Sequence of chain 1.A:
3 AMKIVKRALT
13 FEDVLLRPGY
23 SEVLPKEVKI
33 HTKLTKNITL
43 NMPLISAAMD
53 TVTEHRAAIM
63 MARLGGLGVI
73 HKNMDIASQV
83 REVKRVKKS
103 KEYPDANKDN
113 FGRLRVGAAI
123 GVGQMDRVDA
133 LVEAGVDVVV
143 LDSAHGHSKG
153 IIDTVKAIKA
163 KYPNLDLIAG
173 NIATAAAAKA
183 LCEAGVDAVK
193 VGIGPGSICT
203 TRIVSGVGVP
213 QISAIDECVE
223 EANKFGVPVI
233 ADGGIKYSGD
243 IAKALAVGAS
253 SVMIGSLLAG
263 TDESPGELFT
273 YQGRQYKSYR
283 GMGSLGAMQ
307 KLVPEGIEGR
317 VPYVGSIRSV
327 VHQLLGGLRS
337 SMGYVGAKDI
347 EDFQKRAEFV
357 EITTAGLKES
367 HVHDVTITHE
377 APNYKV

Binding-site contacts:
Ligand atom N3 contacts residue 2F11 of chain 1.E at 3.5 Å.
Ligand atom N1 contacts residue 2F11 of chain 1.E at 3.5 Å.
Ligand atom C2 contacts residue GLU311 of chain 1.A at 3.7 Å.
Ligand atom C8 contacts residue MET51 of chain 1.A at 3.5 Å (hydrophobic).
Ligand atom N7 contacts residue ILE200 of chain 1.A at 3.5 Å.
Ligand atom P contacts residue SER199 of chain 1.A at 3.6 Å.
Ligand atom C2 contacts residue CYS201 of chain 1.A at 3.2 Å (hydrophobic).
Ligand atom O1P contacts residue SER199 of chain 1.A at 2.5 Å (h-bond).
Ligand atom O1P contacts residue TYR281 of chain 1.A at 2.6 Å (h-bond).
Ligand atom O1P contacts residue SER258 of chain 1.A at 2.9 Å (h-bond).
Ligand atom N3 contacts residue CYS201 of chain 1.A at 3.6 Å.
Ligand atom O5' contacts residue GLY198 of chain 1.A at 3.5 Å.
Ligand atom O3' contacts residue ALA49 of chain 1.A at 3.4 Å.
Ligand atom C4' contacts residue ASP234 of chain 1.A at 3.5 Å.
Ligand atom O3P contacts residue SER199 of chain 1.A at 3.0 Å (h-bond).
Ligand atom C5' contacts residue TYR281 of chain 1.A at 3.5 Å (hydrophobic).
Ligand atom O2P contacts residue SER258 of chain 1.A at 3.6 Å.
Ligand atom O2P contacts residue GLY257 of chain 1.A at 2.8 Å (h-bond).
Ligand atom O6 contacts residue MET284 of chain 1.A at 3.2 Å (h-bond).
Ligand atom C8 contacts residue ILE200 of chain 1.A at 3.6 Å (hydrophobic).
Ligand atom C5 contacts residue MET284 of chain 1.A at 3.7 Å (hydrophobic).
Ligand atom O6 contacts residue GLY312 of chain 1.A at 3.5 Å.
Ligand atom C3' contacts residue ASP234 of chain 1.A at 3.4 Å.
Ligand atom C6 contacts residue GLY285 of chain 1.A at 3.6 Å.
Ligand atom P contacts residue TYR281 of chain 1.A at 3.7 Å.
Ligand atom O3P contacts residue GLY235 of chain 1.A at 3.7 Å.
Ligand atom O6 contacts residue GLY283 of chain 1.A at 3.3 Å.
Ligand atom O3P contacts residue GLY198 of chain 1.A at 3.5 Å.
Ligand atom C5 contacts residue ILE200 of chain 1.A at 3.6 Å (hydrophobic).
Ligand atom N7 contacts residue GLY283 of chain 1.A at 3.4 Å.
Ligand atom O3' contacts residue ASP234 of chain 1.A at 2.5 Å (salt-bridge).
Ligand atom N1 contacts residue GLU311 of chain 1.A at 3.0 Å (salt-bridge).
Ligand atom O3P contacts residue GLY236 of chain 1.A at 2.9 Å (h-bond).
Ligand atom O5' contacts residue GLY235 of chain 1.A at 3.6 Å.
Ligand atom O3' contacts residue MET255 of chain 1.A at 3.4 Å (h-bond).
Ligand atom C2 contacts residue 2F11 of chain 1.E at 3.4 Å.
Ligand atom O2' contacts residue ASP234 of chain 1.A at 2.4 Å (salt-bridge).
Ligand atom C2' contacts residue ASP234 of chain 1.A at 3.6 Å.
Ligand atom N7 contacts residue MET284 of chain 1.A at 3.0 Å (h-bond).
Ligand atom O6 contacts residue GLY285 of chain 1.A at 2.8 Å (h-bond).

This protein binds this small molecule.
Small molecule (SMILES): O=c1[nH]cnc2c1ncn2[C@@H]1O[C@H](COP(=O)(O)O)[C@@H](O)[C@H]1O